Sequence of chain 1.A:
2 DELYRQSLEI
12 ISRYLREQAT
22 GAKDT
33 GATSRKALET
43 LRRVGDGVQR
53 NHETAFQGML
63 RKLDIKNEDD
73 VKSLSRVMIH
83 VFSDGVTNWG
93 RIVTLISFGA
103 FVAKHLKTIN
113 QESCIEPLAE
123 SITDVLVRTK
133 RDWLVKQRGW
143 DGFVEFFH

A small-molecule ligand and the protein it binds are described below.
Small molecule (SMILES): O=C(O)c1cc(SCCc2ccccc2)ccc1NS(=O)(=O)N1CCN(c2ccccc2)CC1

Binding-site contacts:
Ligand atom C7 contacts residue Q0G1 of chain 1.D at 3.8 Å.
Ligand atom O2 contacts residue ARG93 of chain 1.A at 3.2 Å (salt-bridge).
Ligand atom O1 contacts residue ARG93 of chain 1.A at 2.8 Å (salt-bridge).
Ligand atom O3 contacts residue MET61 of chain 1.A at 3.7 Å.
Ligand atom C1 contacts residue ARG93 of chain 1.A at 3.5 Å.
Ligand atom O1 contacts residue Q0G1 of chain 1.C at 3.5 Å.
Ligand atom C17 contacts residue MET80 of chain 1.A at 4.0 Å (hydrophobic).
Ligand atom C8 contacts residue Q0G1 of chain 1.D at 3.8 Å.
Ligand atom C2 contacts residue Q0G1 of chain 1.C at 3.9 Å.
Ligand atom C1 contacts residue Q0G1 of chain 1.C at 3.6 Å.
Ligand atom C20 contacts residue VAL83 of chain 1.A at 3.8 Å (hydrophobic).
Ligand atom N1 contacts residue Q0G1 of chain 1.C at 3.9 Å.
Ligand atom O2 contacts residue PHE84 of chain 1.A at 3.5 Å.
Ligand atom C16 contacts residue LEU97 of chain 1.A at 3.9 Å (hydrophobic).
Ligand atom O1 contacts residue VAL83 of chain 1.A at 3.5 Å (h-bond).
Ligand atom O2 contacts residue Q0G1 of chain 1.C at 3.5 Å.
Ligand atom C14 contacts residue MET61 of chain 1.A at 3.8 Å (hydrophobic).
Ligand atom C15 contacts residue Q0G1 of chain 1.C at 4.0 Å.
Ligand atom C10 contacts residue LYS64 of chain 1.A at 4.0 Å.
Ligand atom O3 contacts residue THR96 of chain 1.A at 3.5 Å.
Ligand atom C25 contacts residue PHE100 of chain 1.A at 3.4 Å (hydrophobic).
Ligand atom C11 contacts residue MET61 of chain 1.A at 4.0 Å (hydrophobic).
Ligand atom C3 contacts residue Q0G1 of chain 1.C at 3.9 Å.
Ligand atom C19 contacts residue VAL83 of chain 1.A at 3.6 Å (hydrophobic).
Ligand atom O4 contacts residue LEU97 of chain 1.A at 3.3 Å (h-bond).
Ligand atom C20 contacts residue VAL79 of chain 1.A at 4.0 Å (hydrophobic).
Ligand atom C18 contacts residue MET80 of chain 1.A at 4.1 Å (hydrophobic).
Ligand atom C13 contacts residue MET61 of chain 1.A at 4.0 Å (hydrophobic).
Ligand atom C23 contacts residue LEU65 of chain 1.A at 3.8 Å (hydrophobic).
Ligand atom C12 contacts residue MET61 of chain 1.A at 3.8 Å (hydrophobic).
Ligand atom C24 contacts residue MET61 of chain 1.A at 3.9 Å (hydrophobic).
Ligand atom C6 contacts residue Q0G1 of chain 1.D at 3.4 Å.
Ligand atom C11 contacts residue LEU65 of chain 1.A at 3.6 Å (hydrophobic).
Ligand atom O4 contacts residue THR96 of chain 1.A at 3.7 Å.
Ligand atom C22 contacts residue LEU65 of chain 1.A at 3.6 Å (hydrophobic).
Ligand atom O4 contacts residue ARG93 of chain 1.A at 4.0 Å.
Ligand atom C21 contacts residue VAL79 of chain 1.A at 3.7 Å (hydrophobic).
Ligand atom C10 contacts residue LEU65 of chain 1.A at 3.5 Å (hydrophobic).
Ligand atom N3 contacts residue MET80 of chain 1.A at 3.9 Å.
Ligand atom C17 contacts residue VAL83 of chain 1.A at 4.0 Å (hydrophobic).